Sequence of chain 1.B:
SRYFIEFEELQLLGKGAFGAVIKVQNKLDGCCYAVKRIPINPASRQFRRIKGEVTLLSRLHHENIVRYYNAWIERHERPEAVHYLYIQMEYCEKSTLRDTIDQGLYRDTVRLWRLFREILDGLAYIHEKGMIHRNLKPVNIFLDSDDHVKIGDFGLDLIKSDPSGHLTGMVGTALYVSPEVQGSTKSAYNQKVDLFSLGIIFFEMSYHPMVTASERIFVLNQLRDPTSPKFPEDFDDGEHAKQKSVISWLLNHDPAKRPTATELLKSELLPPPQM

A protein and the small-molecule ligand that binds it are described below.
Small molecule (SMILES): CN1CCN(c2ccc3[nH]c(-c4c(N)c5c(F)cccc5[nH]c4=O)nc3c2)CC1

Binding-site contacts:
Ligand atom N11 contacts residue LEU22 of chain 1.B at 3.9 Å.
Ligand atom F22 contacts residue PHE155 of chain 1.B at 3.5 Å.
Ligand atom C20 contacts residue PHE155 of chain 1.B at 3.2 Å (hydrophobic).
Ligand atom C25 contacts residue VAL75 of chain 1.B at 3.8 Å (hydrophobic).
Ligand atom O29 contacts residue GLU103 of chain 1.B at 3.8 Å.
Ligand atom O29 contacts residue TYR104 of chain 1.B at 3.4 Å.
Ligand atom C9 contacts residue THR109 of chain 1.B at 3.8 Å.
Ligand atom O29 contacts residue CYS105 of chain 1.B at 2.7 Å (h-bond).
Ligand atom N13 contacts residue CYS105 of chain 1.B at 3.5 Å (h-bond).
Ligand atom C25 contacts residue ALA43 of chain 1.B at 3.7 Å (hydrophobic).
Ligand atom C12 contacts residue PHE155 of chain 1.B at 3.7 Å (hydrophobic).
Ligand atom N2 contacts residue ASP112 of chain 1.B at 3.0 Å (salt-bridge).
Ligand atom C24 contacts residue ASP166 of chain 1.B at 3.6 Å.
Ligand atom C12 contacts residue LEU22 of chain 1.B at 3.9 Å (hydrophobic).
Ligand atom N27 contacts residue GLU103 of chain 1.B at 3.0 Å (salt-bridge).
Ligand atom C10 contacts residue LEU22 of chain 1.B at 3.7 Å (hydrophobic).
Ligand atom C25 contacts residue GLU103 of chain 1.B at 3.7 Å.
Ligand atom C14 contacts residue CYS105 of chain 1.B at 3.9 Å (hydrophobic).
Ligand atom C28 contacts residue CYS105 of chain 1.B at 3.9 Å (hydrophobic).
Ligand atom N11 contacts residue PHE155 of chain 1.B at 3.9 Å.
Ligand atom C21 contacts residue PHE155 of chain 1.B at 3.4 Å (hydrophobic).
Ligand atom C24 contacts residue MET102 of chain 1.B at 3.4 Å (hydrophobic).
Ligand atom N13 contacts residue TYR104 of chain 1.B at 3.7 Å.
Ligand atom F22 contacts residue VAL30 of chain 1.B at 3.6 Å.
Ligand atom C26 contacts residue ALA43 of chain 1.B at 3.4 Å (hydrophobic).
Ligand atom C18 contacts residue PHE155 of chain 1.B at 3.2 Å (hydrophobic).
Ligand atom C17 contacts residue LEU22 of chain 1.B at 3.9 Å (hydrophobic).
Ligand atom C26 contacts residue PHE155 of chain 1.B at 3.7 Å (hydrophobic).
Ligand atom C17 contacts residue PHE155 of chain 1.B at 3.5 Å (hydrophobic).
Ligand atom C23 contacts residue ASP166 of chain 1.B at 3.2 Å.
Ligand atom C21 contacts residue VAL30 of chain 1.B at 3.8 Å (hydrophobic).
Ligand atom C6 contacts residue ASP112 of chain 1.B at 3.9 Å.
Ligand atom C1 contacts residue SER108 of chain 1.B at 3.9 Å.
Ligand atom N19 contacts residue PHE155 of chain 1.B at 3.1 Å.
Ligand atom C1 contacts residue ASP112 of chain 1.B at 2.9 Å.
Ligand atom C26 contacts residue GLU103 of chain 1.B at 3.8 Å.
Ligand atom N27 contacts residue ALA43 of chain 1.B at 3.4 Å.
Ligand atom C7 contacts residue ASP112 of chain 1.B at 2.9 Å.
Ligand atom C28 contacts residue GLU103 of chain 1.B at 3.8 Å.
Ligand atom C15 contacts residue CYS105 of chain 1.B at 3.6 Å (hydrophobic).